Sequence of chain 1.D:
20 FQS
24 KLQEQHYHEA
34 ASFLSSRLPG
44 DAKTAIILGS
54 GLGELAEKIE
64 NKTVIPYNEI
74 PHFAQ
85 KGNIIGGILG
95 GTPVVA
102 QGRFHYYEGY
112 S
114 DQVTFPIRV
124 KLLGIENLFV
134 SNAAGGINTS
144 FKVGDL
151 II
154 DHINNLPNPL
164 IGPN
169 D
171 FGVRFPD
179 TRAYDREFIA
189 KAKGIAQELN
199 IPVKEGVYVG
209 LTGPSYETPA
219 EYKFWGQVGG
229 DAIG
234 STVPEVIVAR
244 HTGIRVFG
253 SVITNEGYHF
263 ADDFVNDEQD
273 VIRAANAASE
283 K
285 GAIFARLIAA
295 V

Binding-site contacts:
Ligand atom N1 contacts residue TYR220 of chain 1.D at 4.0 Å.
Ligand atom C5 contacts residue GLY138 of chain 1.D at 3.5 Å.
Ligand atom N7 contacts residue GLY138 of chain 1.D at 3.4 Å (h-bond).
Ligand atom C4 contacts residue GLY232 of chain 1.D at 4.1 Å.
Ligand atom N6 contacts residue TYR220 of chain 1.D at 2.6 Å (h-bond).
Ligand atom C5 contacts residue TYR214 of chain 1.D at 4.0 Å (hydrophobic).
Ligand atom N6 contacts residue GLY138 of chain 1.D at 3.4 Å.
Ligand atom N6 contacts residue ASN257 of chain 1.D at 2.8 Å (h-bond).
Ligand atom N3 contacts residue ILE231 of chain 1.D at 3.6 Å.
Ligand atom C8 contacts residue ALA136 of chain 1.D at 3.8 Å (hydrophobic).
Ligand atom N1 contacts residue TYR214 of chain 1.D at 4.0 Å.
Ligand atom C8 contacts residue ALA137 of chain 1.D at 3.8 Å (hydrophobic).
Ligand atom N7 contacts residue THR256 of chain 1.D at 3.4 Å (h-bond).
Ligand atom N7 contacts residue ALA137 of chain 1.D at 3.6 Å.
Ligand atom C2 contacts residue ILE231 of chain 1.D at 3.6 Å (hydrophobic).
Ligand atom C2 contacts residue GLU215 of chain 1.D at 3.3 Å.
Ligand atom C5 contacts residue ALA137 of chain 1.D at 4.0 Å (hydrophobic).
Ligand atom C2 contacts residue MSE233 of chain 1.D at 3.4 Å.
Ligand atom C8 contacts residue ASN257 of chain 1.D at 3.6 Å.
Ligand atom C6 contacts residue TYR220 of chain 1.D at 3.6 Å (hydrophobic).
Ligand atom N1 contacts residue GLU215 of chain 1.D at 2.5 Å (salt-bridge).
Ligand atom C6 contacts residue TYR214 of chain 1.D at 3.8 Å (hydrophobic).
Ligand atom N3 contacts residue MSE233 of chain 1.D at 3.5 Å.
Ligand atom C6 contacts residue ASN257 of chain 1.D at 3.8 Å.
Ligand atom C4 contacts residue ILE231 of chain 1.D at 3.7 Å (hydrophobic).
Ligand atom C5 contacts residue ASN257 of chain 1.D at 3.6 Å.
Ligand atom N9 contacts residue ALA136 of chain 1.D at 3.5 Å (h-bond).
Ligand atom N9 contacts residue ALA137 of chain 1.D at 4.1 Å.
Ligand atom C5 contacts residue ILE231 of chain 1.D at 3.7 Å (hydrophobic).
Ligand atom C6 contacts residue ILE231 of chain 1.D at 3.6 Å (hydrophobic).
Ligand atom N7 contacts residue ASN257 of chain 1.D at 2.6 Å (h-bond).
Ligand atom C8 contacts residue VAL273 of chain 1.D at 3.7 Å (hydrophobic).
Ligand atom C6 contacts residue GLU215 of chain 1.D at 3.4 Å.
Ligand atom N1 contacts residue ILE231 of chain 1.D at 3.5 Å (h-bond).
Ligand atom C4 contacts residue TYR214 of chain 1.D at 4.1 Å (hydrophobic).
Ligand atom C8 contacts residue THR256 of chain 1.D at 3.2 Å.
Ligand atom N6 contacts residue GLU215 of chain 1.D at 3.4 Å (salt-bridge).
Ligand atom C2 contacts residue GLY232 of chain 1.D at 3.8 Å.
Ligand atom C6 contacts residue GLY138 of chain 1.D at 3.7 Å.
Ligand atom N3 contacts residue GLY232 of chain 1.D at 3.5 Å.

This protein binds this small molecule.
Small molecule (SMILES): Nc1ncnc2c1ncn2[C@H]1C[C@H](O)[C@@H](COP(=O)(O)O)O1